Binding-site contacts:
Ligand atom CM3 contacts residue MET192 of chain 1.A at 4.0 Å (hydrophobic).
Ligand atom CD contacts residue TYR194 of chain 1.A at 3.9 Å (hydrophobic).
Ligand atom CM1 contacts residue VAL313 of chain 1.A at 3.8 Å (hydrophobic).
Ligand atom NZ contacts residue TYR194 of chain 1.A at 3.6 Å (h-bond).
Ligand atom CD contacts residue ASN314 of chain 1.A at 4.0 Å.
Ligand atom CM1 contacts residue GLU207 of chain 1.A at 3.8 Å.
Ligand atom CM1 contacts residue ASN314 of chain 1.A at 3.0 Å.
Ligand atom CB contacts residue SER184 of chain 1.A at 3.7 Å.
Ligand atom CZ contacts residue ASP148 of chain 1.A at 3.8 Å.
Ligand atom N contacts residue PRO186 of chain 1.A at 3.5 Å (h-bond).
Ligand atom C contacts residue VAL88 of chain 1.A at 3.9 Å (hydrophobic).
Ligand atom O contacts residue ARG73 of chain 1.A at 3.2 Å (salt-bridge).
Ligand atom C contacts residue PRO186 of chain 1.A at 3.8 Å (hydrophobic).
Ligand atom CE contacts residue ASN314 of chain 1.A at 2.8 Å.
Ligand atom CA contacts residue PRO186 of chain 1.A at 3.9 Å (hydrophobic).
Ligand atom NH2 contacts residue MET192 of chain 1.A at 4.0 Å.
Ligand atom C contacts residue ARG73 of chain 1.A at 4.0 Å.
Ligand atom CM1 contacts residue SER213 of chain 1.A at 3.4 Å.
Ligand atom CE contacts residue GLY187 of chain 1.A at 3.5 Å.
Ligand atom O contacts residue PRO186 of chain 1.A at 3.4 Å.
Ligand atom CM1 contacts residue GLY187 of chain 1.A at 3.9 Å.
Ligand atom NZ contacts residue ASN314 of chain 1.A at 3.4 Å (h-bond).
Ligand atom O contacts residue ASP146 of chain 1.A at 4.0 Å.
Ligand atom C contacts residue PRO186 of chain 1.A at 3.7 Å (hydrophobic).
Ligand atom CB contacts residue MET192 of chain 1.A at 3.9 Å (hydrophobic).
Ligand atom CG contacts residue PRO186 of chain 1.A at 3.6 Å (hydrophobic).
Ligand atom N contacts residue ILE185 of chain 1.A at 3.6 Å.
Ligand atom O contacts residue LEU339 of chain 1.A at 3.6 Å.
Ligand atom O contacts residue PHE91 of chain 1.A at 3.6 Å.
Ligand atom CM2 contacts residue TYR194 of chain 1.A at 3.4 Å (hydrophobic).
Ligand atom CE contacts residue GLU207 of chain 1.A at 3.9 Å.
Ligand atom CM2 contacts residue ASN314 of chain 1.A at 4.0 Å.
Ligand atom CB contacts residue ARG73 of chain 1.A at 2.9 Å.
Ligand atom CM3 contacts residue TYR194 of chain 1.A at 2.6 Å (hydrophobic).
Ligand atom O contacts residue VAL88 of chain 1.A at 2.8 Å.
Ligand atom NH1 contacts residue ASP148 of chain 1.A at 2.7 Å (salt-bridge).
Ligand atom NZ contacts residue GLU207 of chain 1.A at 4.0 Å.
Ligand atom CM2 contacts residue GLU207 of chain 1.A at 3.6 Å.
Ligand atom CM1 contacts residue OGA1 of chain 1.F at 4.0 Å.
Ligand atom CB contacts residue PRO186 of chain 1.A at 3.9 Å (hydrophobic).

This small molecule binds to this protein.
Small molecule (SMILES): C[C@H](N)C(=O)N[C@@H](C)C(=O)N[C@@H](CCCN=C(N)N)C(=O)N[C@@H](CCCC[N+](C)(C)C)C(=O)N[C@@H](CO)C(=O)N[C@@H](C)C(=O)N1CCC[C@H]1C(=O)N[C@@H](C)C=O

Sequence of chain 1.A:
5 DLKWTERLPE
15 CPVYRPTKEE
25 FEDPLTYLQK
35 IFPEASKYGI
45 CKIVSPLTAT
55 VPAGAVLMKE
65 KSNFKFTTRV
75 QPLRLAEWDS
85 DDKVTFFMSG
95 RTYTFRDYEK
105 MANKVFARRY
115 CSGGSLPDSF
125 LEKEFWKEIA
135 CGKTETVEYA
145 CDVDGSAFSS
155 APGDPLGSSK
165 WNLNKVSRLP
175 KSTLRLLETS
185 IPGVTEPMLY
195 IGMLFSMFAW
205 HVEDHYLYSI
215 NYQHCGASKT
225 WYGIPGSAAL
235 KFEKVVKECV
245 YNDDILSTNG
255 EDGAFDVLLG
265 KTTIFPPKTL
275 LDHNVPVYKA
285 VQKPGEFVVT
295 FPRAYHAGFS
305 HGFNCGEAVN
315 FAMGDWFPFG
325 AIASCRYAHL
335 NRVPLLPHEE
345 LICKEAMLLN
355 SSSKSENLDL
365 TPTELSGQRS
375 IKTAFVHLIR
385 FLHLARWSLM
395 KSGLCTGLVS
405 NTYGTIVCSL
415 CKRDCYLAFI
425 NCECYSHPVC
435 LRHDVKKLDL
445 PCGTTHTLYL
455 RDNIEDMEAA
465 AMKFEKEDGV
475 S